Binding-site contacts:
Ligand atom C5 contacts residue GLY88 of chain 1.A at 3.5 Å.
Ligand atom N contacts residue GLY87 of chain 1.A at 4.0 Å.
Ligand atom C10 contacts residue GLY87 of chain 1.A at 3.9 Å.
Ligand atom C10 contacts residue GLY88 of chain 1.A at 3.5 Å.
Ligand atom C16 contacts residue SER86 of chain 1.A at 3.7 Å.
Ligand atom C15 contacts residue SER86 of chain 1.A at 3.6 Å.
Ligand atom O1 contacts residue GLY87 of chain 1.A at 3.0 Å.
Ligand atom C11 contacts residue GLY87 of chain 1.A at 4.3 Å.
Ligand atom C4 contacts residue TYR66 of chain 1.A at 3.7 Å (hydrophobic).
Ligand atom C8 contacts residue GLY88 of chain 1.A at 3.6 Å.
Ligand atom C16 contacts residue GLY87 of chain 1.A at 3.6 Å.
Ligand atom O1 contacts residue GLY88 of chain 1.A at 4.3 Å.
Ligand atom C5 contacts residue TYR66 of chain 1.A at 4.1 Å (hydrophobic).
Ligand atom C4 contacts residue GLY88 of chain 1.A at 4.2 Å.
Ligand atom C6 contacts residue GLY88 of chain 1.A at 3.5 Å.
Ligand atom C7 contacts residue GLY88 of chain 1.A at 3.6 Å.
Ligand atom C6 contacts residue TYR66 of chain 1.A at 3.5 Å (hydrophobic).
Ligand atom C9 contacts residue GLY88 of chain 1.A at 3.6 Å.
Ligand atom C3 contacts residue LEU68 of chain 1.A at 3.9 Å (hydrophobic).
Ligand atom C2 contacts residue LEU68 of chain 1.A at 4.1 Å (hydrophobic).
Ligand atom C1 contacts residue GLY88 of chain 1.A at 4.3 Å.
Ligand atom C9 contacts residue GLY87 of chain 1.A at 3.9 Å.
Ligand atom C7 contacts residue THR89 of chain 1.A at 4.0 Å.
Ligand atom C1 contacts residue GLY87 of chain 1.A at 4.0 Å.
Ligand atom S contacts residue GLY87 of chain 1.A at 4.1 Å.
Ligand atom C6 contacts residue THR89 of chain 1.A at 4.3 Å.

The small molecule below binds the protein below.
Small molecule (SMILES): O=S(=O)(O)c1cccc2cccc(Nc3ccccc3)c12

Sequence of chain 1.A:
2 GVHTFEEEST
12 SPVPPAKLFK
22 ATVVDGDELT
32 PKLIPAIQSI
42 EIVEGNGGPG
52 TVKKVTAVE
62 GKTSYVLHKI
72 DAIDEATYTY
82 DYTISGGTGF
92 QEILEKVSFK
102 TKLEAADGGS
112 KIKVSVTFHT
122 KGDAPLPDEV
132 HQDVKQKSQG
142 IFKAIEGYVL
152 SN